Sequence of chain 1.E:
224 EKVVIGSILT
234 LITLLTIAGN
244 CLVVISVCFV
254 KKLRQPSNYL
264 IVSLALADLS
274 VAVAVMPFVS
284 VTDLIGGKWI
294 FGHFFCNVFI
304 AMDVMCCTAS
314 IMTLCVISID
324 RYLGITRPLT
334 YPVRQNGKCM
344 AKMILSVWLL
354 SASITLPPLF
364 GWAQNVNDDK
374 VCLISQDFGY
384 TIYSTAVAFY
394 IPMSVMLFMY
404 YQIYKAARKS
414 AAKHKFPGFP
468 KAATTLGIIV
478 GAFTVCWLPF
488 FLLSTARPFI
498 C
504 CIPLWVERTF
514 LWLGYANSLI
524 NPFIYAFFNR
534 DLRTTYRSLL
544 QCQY

This protein binds this small molecule.
Small molecule (SMILES): NCCc1c[nH]c2ccc(C(N)=O)cc12

Binding-site contacts:
Ligand atom C03 contacts residue PHE487 of chain 1.E at 4.0 Å (hydrophobic).
Ligand atom C07 contacts residue VAL307 of chain 1.E at 4.2 Å (hydrophobic).
Ligand atom O14 contacts residue SER387 of chain 1.E at 3.5 Å (h-bond).
Ligand atom O14 contacts residue THR384 of chain 1.E at 3.7 Å.
Ligand atom N01 contacts residue ASP306 of chain 1.E at 3.1 Å (salt-bridge).
Ligand atom C05 contacts residue PHE488 of chain 1.E at 4.0 Å (hydrophobic).
Ligand atom C04 contacts residue VAL307 of chain 1.E at 3.8 Å (hydrophobic).
Ligand atom C02 contacts residue ASP306 of chain 1.E at 4.0 Å.
Ligand atom N15 contacts residue SER491 of chain 1.E at 2.4 Å (h-bond).
Ligand atom C10 contacts residue SER491 of chain 1.E at 3.8 Å.
Ligand atom N06 contacts residue ALA391 of chain 1.E at 3.7 Å.
Ligand atom N01 contacts residue LEU514 of chain 1.E at 3.5 Å.
Ligand atom N01 contacts residue CYS310 of chain 1.E at 3.7 Å.
Ligand atom C02 contacts residue TRP484 of chain 1.E at 4.2 Å (hydrophobic).
Ligand atom C02 contacts residue PHE487 of chain 1.E at 3.5 Å (hydrophobic).
Ligand atom C13 contacts residue SER491 of chain 1.E at 3.0 Å.
Ligand atom C08 contacts residue VAL307 of chain 1.E at 4.1 Å (hydrophobic).
Ligand atom C05 contacts residue THR311 of chain 1.E at 4.0 Å.
Ligand atom N06 contacts residue THR311 of chain 1.E at 3.6 Å.
Ligand atom C05 contacts residue VAL307 of chain 1.E at 3.8 Å (hydrophobic).
Ligand atom C12 contacts residue PHE488 of chain 1.E at 3.8 Å (hydrophobic).
Ligand atom N06 contacts residue PHE488 of chain 1.E at 3.7 Å.
Ligand atom C12 contacts residue THR388 of chain 1.E at 3.7 Å.
Ligand atom C10 contacts residue SER387 of chain 1.E at 4.0 Å.
Ligand atom C11 contacts residue SER387 of chain 1.E at 3.1 Å.
Ligand atom N15 contacts residue ILE377 of chain 1.E at 3.5 Å.
Ligand atom C07 contacts residue PHE488 of chain 1.E at 3.6 Å (hydrophobic).
Ligand atom C07 contacts residue ALA391 of chain 1.E at 4.2 Å (hydrophobic).
Ligand atom C03 contacts residue VAL307 of chain 1.E at 3.9 Å (hydrophobic).
Ligand atom N06 contacts residue VAL307 of chain 1.E at 3.9 Å.
Ligand atom C02 contacts residue CYS310 of chain 1.E at 3.6 Å (hydrophobic).
Ligand atom C03 contacts residue ASP306 of chain 1.E at 3.9 Å.
Ligand atom C12 contacts residue SER387 of chain 1.E at 3.6 Å.
Ligand atom C13 contacts residue SER387 of chain 1.E at 4.2 Å.
Ligand atom C11 contacts residue THR388 of chain 1.E at 3.6 Å.
Ligand atom C12 contacts residue ALA391 of chain 1.E at 4.0 Å (hydrophobic).
Ligand atom O14 contacts residue SER491 of chain 1.E at 3.6 Å (h-bond).
Ligand atom C08 contacts residue PHE488 of chain 1.E at 4.2 Å (hydrophobic).
Ligand atom N01 contacts residue PHE487 of chain 1.E at 3.7 Å.
Ligand atom C05 contacts residue CYS310 of chain 1.E at 3.9 Å (hydrophobic).